Sequence of chain 4.A:
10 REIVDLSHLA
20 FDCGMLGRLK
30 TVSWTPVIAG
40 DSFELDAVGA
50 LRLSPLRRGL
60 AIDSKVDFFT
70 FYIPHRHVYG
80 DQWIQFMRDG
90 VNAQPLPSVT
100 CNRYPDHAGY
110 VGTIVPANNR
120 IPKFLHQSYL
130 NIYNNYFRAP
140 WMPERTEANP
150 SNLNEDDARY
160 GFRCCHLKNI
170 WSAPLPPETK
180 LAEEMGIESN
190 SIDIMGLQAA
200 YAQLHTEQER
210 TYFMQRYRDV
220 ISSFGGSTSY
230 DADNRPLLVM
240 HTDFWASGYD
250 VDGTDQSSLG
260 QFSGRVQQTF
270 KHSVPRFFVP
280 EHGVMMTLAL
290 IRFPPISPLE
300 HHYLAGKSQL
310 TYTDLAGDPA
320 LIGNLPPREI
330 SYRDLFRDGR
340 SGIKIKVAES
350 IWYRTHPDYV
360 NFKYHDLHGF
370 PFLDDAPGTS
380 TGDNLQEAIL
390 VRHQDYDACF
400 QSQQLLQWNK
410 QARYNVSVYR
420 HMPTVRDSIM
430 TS

Sequence of chain 5.A:
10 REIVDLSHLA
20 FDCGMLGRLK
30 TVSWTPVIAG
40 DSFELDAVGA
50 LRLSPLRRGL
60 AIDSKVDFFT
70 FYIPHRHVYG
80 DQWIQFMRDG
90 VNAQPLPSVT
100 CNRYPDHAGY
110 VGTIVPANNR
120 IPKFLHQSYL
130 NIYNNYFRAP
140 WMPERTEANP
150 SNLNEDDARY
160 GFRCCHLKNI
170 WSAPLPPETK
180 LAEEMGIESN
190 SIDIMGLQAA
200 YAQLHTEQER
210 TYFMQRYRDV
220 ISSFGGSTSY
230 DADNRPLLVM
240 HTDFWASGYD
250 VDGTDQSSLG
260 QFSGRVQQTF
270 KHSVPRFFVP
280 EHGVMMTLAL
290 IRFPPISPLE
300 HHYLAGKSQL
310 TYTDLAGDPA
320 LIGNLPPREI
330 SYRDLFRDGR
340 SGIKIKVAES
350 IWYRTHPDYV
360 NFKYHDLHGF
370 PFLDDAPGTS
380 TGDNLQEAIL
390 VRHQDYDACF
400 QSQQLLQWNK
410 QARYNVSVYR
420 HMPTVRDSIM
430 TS

Sequence of chain 4.C:
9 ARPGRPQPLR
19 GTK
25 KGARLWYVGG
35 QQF

Binding-site contacts:
Ligand atom C5 contacts residue GLU208 of chain 4.A at 3.4 Å.
Ligand atom N3 contacts residue GLU208 of chain 4.A at 2.7 Å (salt-bridge).
Ligand atom O5' contacts residue ARG425 of chain 5.A at 2.8 Å.
Ligand atom O3' contacts residue THR423 of chain 5.A at 3.8 Å.
Ligand atom OP2 contacts residue THR423 of chain 5.A at 2.9 Å.
Ligand atom C4 contacts residue GLU208 of chain 4.A at 3.4 Å.
Ligand atom P contacts residue ARG425 of chain 5.A at 3.5 Å.
Ligand atom C2 contacts residue ARG425 of chain 5.A at 3.1 Å.
Ligand atom O4' contacts residue ARG425 of chain 5.A at 3.7 Å.
Ligand atom C5' contacts residue DC1 of chain 4.H at 2.3 Å.
Ligand atom N1 contacts residue ARG425 of chain 5.A at 3.6 Å (salt-bridge).
Ligand atom C2 contacts residue GLU208 of chain 4.A at 1.6 Å.
Ligand atom C5' contacts residue TYR31 of chain 4.C at 2.9 Å (hydrophobic).
Ligand atom O5' contacts residue TYR31 of chain 4.C at 3.4 Å (h-bond).
Ligand atom O5' contacts residue ARG28 of chain 4.C at 3.4 Å.
Ligand atom C5' contacts residue ARG28 of chain 4.C at 3.1 Å.
Ligand atom OP1 contacts residue ARG28 of chain 4.C at 3.2 Å (salt-bridge).
Ligand atom O4' contacts residue PHE212 of chain 4.A at 3.4 Å.
Ligand atom O3' contacts residue ARG28 of chain 4.C at 3.5 Å (salt-bridge).
Ligand atom N1 contacts residue GLU208 of chain 4.A at 1.5 Å (salt-bridge).
Ligand atom P contacts residue DC1 of chain 4.H at 2.5 Å.
Ligand atom OP2 contacts residue ARG425 of chain 5.A at 3.8 Å.
Ligand atom C4' contacts residue DC1 of chain 4.H at 2.8 Å.
Ligand atom O3' contacts residue ARG425 of chain 5.A at 3.8 Å.
Ligand atom C2 contacts residue PHE212 of chain 4.A at 3.8 Å (hydrophobic).
Ligand atom O5' contacts residue DC1 of chain 4.H at 2.6 Å.
Ligand atom C2' contacts residue DC1 of chain 4.E at 2.2 Å.
Ligand atom C4 contacts residue ARG425 of chain 5.A at 3.6 Å.
Ligand atom C1' contacts residue ALA27 of chain 4.C at 3.8 Å (hydrophobic).
Ligand atom N3 contacts residue ARG425 of chain 5.A at 3.1 Å (salt-bridge).
Ligand atom C1' contacts residue PHE212 of chain 4.A at 3.5 Å (hydrophobic).
Ligand atom N3 contacts residue PHE212 of chain 4.A at 2.9 Å.
Ligand atom C3' contacts residue DC1 of chain 4.E at 2.9 Å.
Ligand atom OP1 contacts residue GLY34 of chain 4.C at 3.8 Å.
Ligand atom O3' contacts residue DC1 of chain 4.E at 3.3 Å.
Ligand atom C6 contacts residue GLU208 of chain 4.A at 2.6 Å.
Ligand atom C1' contacts residue DC1 of chain 4.E at 3.6 Å.
Ligand atom N6 contacts residue GLU208 of chain 4.A at 3.4 Å (salt-bridge).
Ligand atom OP2 contacts residue DC1 of chain 4.H at 2.0 Å.
Ligand atom OP2 contacts residue ASP426 of chain 5.A at 2.8 Å (salt-bridge).

A small-molecule ligand and the protein it binds are described below.
Small molecule (SMILES): Nc1ncnc2c1N1CN2[C@H]2C[C@]3(OP3(O)(O)OC[C@H]3OCC[C@@H]3O[P](=O)(O)OC[C@H]3O[C@@H]1C[C@@H]3O)[C@@H](CO[P](=O)(O)O[C@H]1CCO[C@@H]1COP(=O)=O)O2